A protein and the small-molecule ligand that binds it are described below.
Small molecule (SMILES): CN1[C@@H]2CC[C@H]1CC(OC(=O)[C@H](CO)c1ccccc1)C2

Sequence of chain 1.A:
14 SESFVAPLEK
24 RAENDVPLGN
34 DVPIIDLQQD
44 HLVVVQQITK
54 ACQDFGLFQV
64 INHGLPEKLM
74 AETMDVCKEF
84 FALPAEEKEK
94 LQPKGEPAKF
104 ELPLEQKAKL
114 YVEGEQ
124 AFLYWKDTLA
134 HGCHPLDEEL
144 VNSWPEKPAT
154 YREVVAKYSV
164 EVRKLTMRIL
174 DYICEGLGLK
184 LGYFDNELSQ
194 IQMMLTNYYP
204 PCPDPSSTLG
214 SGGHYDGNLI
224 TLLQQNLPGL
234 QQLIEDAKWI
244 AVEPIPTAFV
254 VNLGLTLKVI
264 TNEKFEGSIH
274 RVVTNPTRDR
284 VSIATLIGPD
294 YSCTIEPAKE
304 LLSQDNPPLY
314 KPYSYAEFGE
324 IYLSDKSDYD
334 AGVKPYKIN

Binding-site contacts:
Ligand atom C21 contacts residue TYR318 of chain 1.A at 3.7 Å (hydrophobic).
Ligand atom O02 contacts residue LEU326 of chain 1.A at 3.8 Å.
Ligand atom C06 contacts residue GLU116 of chain 1.A at 3.6 Å.
Ligand atom C09 contacts residue GLU116 of chain 1.A at 3.4 Å.
Ligand atom C14 contacts residue LEU289 of chain 1.A at 3.9 Å (hydrophobic).
Ligand atom C08 contacts residue AKG1 of chain 1.H at 3.4 Å.
Ligand atom C18 contacts residue ASN221 of chain 1.A at 3.8 Å.
Ligand atom C05 contacts residue GLU116 of chain 1.A at 3.5 Å.
Ligand atom C18 contacts residue TYR318 of chain 1.A at 3.9 Å (hydrophobic).
Ligand atom C11 contacts residue GLU116 of chain 1.A at 3.8 Å.
Ligand atom C07 contacts residue HIS217 of chain 1.A at 3.9 Å.
Ligand atom C12 contacts residue HIS217 of chain 1.A at 3.6 Å.
Ligand atom C12 contacts residue SER214 of chain 1.A at 3.8 Å.
Ligand atom C17 contacts residue LEU326 of chain 1.A at 4.0 Å (hydrophobic).
Ligand atom C10 contacts residue GLU116 of chain 1.A at 3.6 Å.
Ligand atom C20 contacts residue TYR325 of chain 1.A at 3.9 Å (hydrophobic).
Ligand atom C20 contacts residue TYR318 of chain 1.A at 3.2 Å (hydrophobic).
Ligand atom C20 contacts residue ASN221 of chain 1.A at 3.8 Å.
Ligand atom C08 contacts residue LEU289 of chain 1.A at 3.6 Å (hydrophobic).
Ligand atom C18 contacts residue TYR325 of chain 1.A at 3.8 Å (hydrophobic).
Ligand atom C16 contacts residue LEU107 of chain 1.A at 3.7 Å (hydrophobic).
Ligand atom O03 contacts residue MET196 of chain 1.A at 3.7 Å.
Ligand atom O01 contacts residue TYR325 of chain 1.A at 3.9 Å.
Ligand atom C06 contacts residue LEU198 of chain 1.A at 3.6 Å (hydrophobic).
Ligand atom O02 contacts residue PHE103 of chain 1.A at 3.4 Å.
Ligand atom C11 contacts residue LEU326 of chain 1.A at 3.8 Å (hydrophobic).
Ligand atom C21 contacts residue TYR325 of chain 1.A at 3.9 Å (hydrophobic).
Ligand atom C20 contacts residue GLY220 of chain 1.A at 3.6 Å.
Ligand atom C08 contacts residue LEU198 of chain 1.A at 3.5 Å (hydrophobic).
Ligand atom C05 contacts residue TYR325 of chain 1.A at 3.5 Å (hydrophobic).
Ligand atom C09 contacts residue TYR325 of chain 1.A at 3.4 Å (hydrophobic).
Ligand atom C07 contacts residue AKG1 of chain 1.H at 3.5 Å.
Ligand atom C12 contacts residue AKG1 of chain 1.H at 3.6 Å.
Ligand atom C10 contacts residue PHE103 of chain 1.A at 3.7 Å (hydrophobic).
Ligand atom C05 contacts residue HIS217 of chain 1.A at 3.9 Å.
Ligand atom C12 contacts residue GLU116 of chain 1.A at 3.3 Å.
Ligand atom C07 contacts residue ASP219 of chain 1.A at 3.7 Å.
Ligand atom O02 contacts residue LEU107 of chain 1.A at 3.7 Å.
Ligand atom C07 contacts residue TYR325 of chain 1.A at 3.5 Å (hydrophobic).
Ligand atom N04 contacts residue GLU116 of chain 1.A at 2.8 Å (salt-bridge).